Binding-site contacts:
Ligand atom OAF contacts residue GLY37 of chain 1.A at 4.3 Å.
Ligand atom CAP contacts residue TRP136 of chain 1.A at 3.5 Å (hydrophobic).
Ligand atom CAV contacts residue LEU48 of chain 1.A at 4.2 Å (hydrophobic).
Ligand atom CBB contacts residue TRP136 of chain 1.A at 4.4 Å (hydrophobic).
Ligand atom CAE contacts residue ILE132 of chain 1.A at 4.3 Å (hydrophobic).
Ligand atom CAC contacts residue 2CV1 of chain 1.I at 3.8 Å.
Ligand atom CAK contacts residue SER52 of chain 1.A at 4.0 Å.
Ligand atom CAI contacts residue LEU48 of chain 1.A at 4.4 Å (hydrophobic).
Ligand atom OAF contacts residue LEU48 of chain 1.A at 4.3 Å.
Ligand atom CAI contacts residue ILE132 of chain 1.A at 4.3 Å (hydrophobic).
Ligand atom CAP contacts residue CYS55 of chain 1.A at 3.8 Å (hydrophobic).
Ligand atom CAK contacts residue CYS55 of chain 1.A at 4.3 Å (hydrophobic).
Ligand atom CAD contacts residue ILE132 of chain 1.A at 4.0 Å (hydrophobic).
Ligand atom CAQ contacts residue SER52 of chain 1.A at 4.3 Å.
Ligand atom OAW contacts residue LYS129 of chain 1.A at 4.1 Å.
Ligand atom CAQ contacts residue TRP136 of chain 1.A at 3.5 Å (hydrophobic).
Ligand atom CBD contacts residue ILE132 of chain 1.A at 3.9 Å (hydrophobic).
Ligand atom CBG contacts residue CYS55 of chain 1.A at 4.2 Å (hydrophobic).
Ligand atom OAW contacts residue LEU48 of chain 1.A at 3.9 Å.
Ligand atom OAF contacts residue GLN43 of chain 1.A at 4.0 Å.
Ligand atom CAK contacts residue ILE132 of chain 1.A at 4.1 Å (hydrophobic).
Ligand atom OAF contacts residue ILE36 of chain 1.A at 4.0 Å.
Ligand atom CBC contacts residue LYS129 of chain 1.A at 4.4 Å.
Ligand atom CAL contacts residue LEU48 of chain 1.A at 3.7 Å (hydrophobic).
Ligand atom CAA contacts residue LEU93 of chain 1.A at 3.8 Å (hydrophobic).
Ligand atom CAE contacts residue TRP136 of chain 1.A at 3.7 Å (hydrophobic).
Ligand atom CAB contacts residue LEU90 of chain 1.A at 4.2 Å (hydrophobic).
Ligand atom CAX contacts residue LEU48 of chain 1.A at 3.7 Å (hydrophobic).
Ligand atom OAG contacts residue LYS129 of chain 1.A at 4.0 Å.
Ligand atom CAA contacts residue LEU90 of chain 1.A at 4.1 Å (hydrophobic).
Ligand atom CAD contacts residue LYS129 of chain 1.A at 4.3 Å.
Ligand atom OAH contacts residue GLN43 of chain 1.A at 4.3 Å.
Ligand atom CAR contacts residue LYS129 of chain 1.A at 3.9 Å.
Ligand atom CAI contacts residue THR51 of chain 1.A at 4.2 Å.
Ligand atom OAH contacts residue ARG125 of chain 1.A at 3.6 Å (salt-bridge).
Ligand atom OAH contacts residue LEU48 of chain 1.A at 3.6 Å.
Ligand atom CAD contacts residue CYS133 of chain 1.A at 4.0 Å (hydrophobic).
Ligand atom CAJ contacts residue TRP136 of chain 1.A at 4.2 Å (hydrophobic).
Ligand atom CAQ contacts residue CYS55 of chain 1.A at 3.7 Å (hydrophobic).
Ligand atom CAA contacts residue 2CV1 of chain 1.I at 3.8 Å.

Sequence of chain 1.A:
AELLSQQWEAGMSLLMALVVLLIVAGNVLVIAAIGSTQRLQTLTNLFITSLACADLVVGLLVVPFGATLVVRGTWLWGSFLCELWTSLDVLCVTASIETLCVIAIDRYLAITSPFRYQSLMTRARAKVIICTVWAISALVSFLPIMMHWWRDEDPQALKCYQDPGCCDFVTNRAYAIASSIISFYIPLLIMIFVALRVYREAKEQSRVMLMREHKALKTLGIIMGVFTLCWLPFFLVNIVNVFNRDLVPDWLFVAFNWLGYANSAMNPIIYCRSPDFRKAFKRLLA

A protein and the small-molecule ligand that binds it are described below.
Small molecule (SMILES): CC(C)CCC[C@@H](C)[C@H]1CC[C@H]2[C@@H]3CC=C4C[C@@H](OC(=O)CCC(=O)O)CC[C@]4(C)[C@H]3CC[C@]12C